The protein below binds the small molecule below.
Small molecule (SMILES): NCC(=O)N[C@@H]1O[C@H](COP(=O)([O-])[O-])[C@@H](O)[C@H]1O

Sequence of chain 1.A:
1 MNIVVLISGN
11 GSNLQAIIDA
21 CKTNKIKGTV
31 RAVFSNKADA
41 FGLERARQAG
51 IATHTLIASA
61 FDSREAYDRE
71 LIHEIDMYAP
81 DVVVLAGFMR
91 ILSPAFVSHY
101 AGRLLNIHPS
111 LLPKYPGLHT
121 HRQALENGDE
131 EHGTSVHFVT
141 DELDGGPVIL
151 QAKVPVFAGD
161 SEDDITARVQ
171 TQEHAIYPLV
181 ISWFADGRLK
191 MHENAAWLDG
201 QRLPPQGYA

Binding-site contacts:
Ligand atom N24 contacts residue PHE88 of chain 1.A at 3.0 Å (h-bond).
Ligand atom O16 contacts residue GLY11 of chain 1.A at 3.6 Å.
Ligand atom O22 contacts residue PRO109 of chain 1.A at 3.2 Å.
Ligand atom C23 contacts residue MET89 of chain 1.A at 3.5 Å (hydrophobic).
Ligand atom C23 contacts residue PHE88 of chain 1.A at 3.8 Å (hydrophobic).
Ligand atom O8 contacts residue ILE107 of chain 1.A at 3.0 Å (h-bond).
Ligand atom O8 contacts residue GLU173 of chain 1.A at 2.7 Å (salt-bridge).
Ligand atom C1 contacts residue ASN13 of chain 1.A at 3.6 Å.
Ligand atom C21 contacts residue MET89 of chain 1.A at 3.9 Å (hydrophobic).
Ligand atom C1 contacts residue GLU173 of chain 1.A at 3.2 Å.
Ligand atom O22 contacts residue NHS1 of chain 1.C at 3.0 Å (h-bond).
Ligand atom O6 contacts residue GLU173 of chain 1.A at 2.7 Å (salt-bridge).
Ligand atom O16 contacts residue ASN13 of chain 1.A at 2.9 Å (h-bond).
Ligand atom O17 contacts residue ASN13 of chain 1.A at 4.0 Å.
Ligand atom O17 contacts residue SER12 of chain 1.A at 2.6 Å (h-bond).
Ligand atom C21 contacts residue NHS1 of chain 1.C at 3.5 Å.
Ligand atom O4 contacts residue GLY87 of chain 1.A at 4.0 Å.
Ligand atom O17 contacts residue ASN10 of chain 1.A at 3.9 Å.
Ligand atom O17 contacts residue GLN170 of chain 1.A at 3.9 Å.
Ligand atom P15 contacts residue GLY11 of chain 1.A at 3.5 Å.
Ligand atom N24 contacts residue NHS1 of chain 1.C at 2.8 Å.
Ligand atom C3 contacts residue PRO109 of chain 1.A at 3.9 Å (hydrophobic).
Ligand atom O18 contacts residue GLY11 of chain 1.A at 2.8 Å (h-bond).
Ligand atom C2 contacts residue GLU173 of chain 1.A at 3.7 Å.
Ligand atom C23 contacts residue GLY87 of chain 1.A at 3.9 Å.
Ligand atom C10 contacts residue GLY87 of chain 1.A at 4.0 Å.
Ligand atom O8 contacts residue PRO109 of chain 1.A at 3.6 Å.
Ligand atom O16 contacts residue SER12 of chain 1.A at 3.1 Å (h-bond).
Ligand atom C23 contacts residue NHS1 of chain 1.C at 3.2 Å.
Ligand atom N24 contacts residue MET89 of chain 1.A at 2.5 Å.
Ligand atom N19 contacts residue GLY87 of chain 1.A at 3.4 Å.
Ligand atom C21 contacts residue PRO109 of chain 1.A at 3.9 Å (hydrophobic).
Ligand atom O17 contacts residue GLY11 of chain 1.A at 3.5 Å (h-bond).
Ligand atom N19 contacts residue ILE107 of chain 1.A at 4.0 Å.
Ligand atom C2 contacts residue ILE107 of chain 1.A at 3.9 Å (hydrophobic).
Ligand atom P15 contacts residue SER12 of chain 1.A at 3.3 Å.
Ligand atom C2 contacts residue ASN13 of chain 1.A at 4.0 Å.
Ligand atom O12 contacts residue ASN13 of chain 1.A at 3.9 Å.
Ligand atom O18 contacts residue SER12 of chain 1.A at 3.8 Å.
Ligand atom O18 contacts residue ASN10 of chain 1.A at 3.8 Å.